Sequence of chain 1.A:
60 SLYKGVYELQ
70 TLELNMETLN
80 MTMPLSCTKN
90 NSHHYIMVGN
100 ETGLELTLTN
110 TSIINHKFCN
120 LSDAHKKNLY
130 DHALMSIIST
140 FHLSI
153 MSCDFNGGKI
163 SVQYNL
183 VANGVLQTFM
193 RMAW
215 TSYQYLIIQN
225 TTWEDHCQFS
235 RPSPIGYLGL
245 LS

Binding-site contacts:
Ligand atom C6 contacts residue THR116 of chain 1.J at 4.5 Å.
Ligand atom C7 contacts residue ASN114 of chain 1.J at 3.6 Å.
Ligand atom O7 contacts residue LYS32 of chain 1.J at 3.9 Å.
Ligand atom C1 contacts residue ASN114 of chain 1.J at 1.4 Å.
Ligand atom C7 contacts residue GLN69 of chain 1.A at 4.1 Å.
Ligand atom O7 contacts residue GLN69 of chain 1.A at 3.5 Å (h-bond).
Ligand atom O6 contacts residue THR116 of chain 1.J at 3.2 Å (h-bond).
Ligand atom N2 contacts residue TYR112 of chain 1.J at 4.4 Å.
Ligand atom O7 contacts residue ASN114 of chain 1.J at 3.8 Å.
Ligand atom C8 contacts residue CYS33 of chain 1.J at 3.6 Å (hydrophobic).
Ligand atom C7 contacts residue TYR112 of chain 1.J at 3.2 Å (hydrophobic).
Ligand atom C8 contacts residue THR121 of chain 1.J at 3.8 Å.
Ligand atom C2 contacts residue GLN69 of chain 1.A at 4.5 Å.
Ligand atom N2 contacts residue ASN114 of chain 1.J at 2.9 Å (h-bond).
Ligand atom C8 contacts residue PHE34 of chain 1.J at 3.6 Å (hydrophobic).
Ligand atom C8 contacts residue TYR112 of chain 1.J at 3.3 Å (hydrophobic).
Ligand atom C1 contacts residue GLN69 of chain 1.A at 4.4 Å.
Ligand atom C2 contacts residue ASN114 of chain 1.J at 2.5 Å.
Ligand atom C3 contacts residue ASN114 of chain 1.J at 3.8 Å.
Ligand atom O5 contacts residue ASN114 of chain 1.J at 2.3 Å (h-bond).
Ligand atom O7 contacts residue TYR112 of chain 1.J at 2.6 Å (h-bond).
Ligand atom O5 contacts residue GLN69 of chain 1.A at 4.3 Å.
Ligand atom C4 contacts residue ASN114 of chain 1.J at 4.2 Å.
Ligand atom C5 contacts residue ASN114 of chain 1.J at 3.6 Å.
Ligand atom C7 contacts residue THR121 of chain 1.J at 4.2 Å.
Ligand atom N2 contacts residue THR121 of chain 1.J at 4.0 Å.

Sequence of chain 1.J:
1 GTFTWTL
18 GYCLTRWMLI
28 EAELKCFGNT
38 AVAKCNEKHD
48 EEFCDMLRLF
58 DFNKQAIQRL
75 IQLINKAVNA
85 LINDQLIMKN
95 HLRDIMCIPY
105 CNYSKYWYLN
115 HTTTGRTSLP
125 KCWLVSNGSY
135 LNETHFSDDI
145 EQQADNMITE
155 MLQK

A small-molecule ligand and the protein it binds are described below.
Small molecule (SMILES): CC(=O)N[C@@H]1[C@@H](O)[C@H](O)[C@@H](CO)O[C@H]1O